Sequence of chain 1.F:
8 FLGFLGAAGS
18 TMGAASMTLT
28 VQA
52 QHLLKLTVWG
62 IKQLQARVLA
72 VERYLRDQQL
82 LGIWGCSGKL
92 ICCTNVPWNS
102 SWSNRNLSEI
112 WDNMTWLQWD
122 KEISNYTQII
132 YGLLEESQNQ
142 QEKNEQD

Binding-site contacts:
Ligand atom C1 contacts residue GLU110 of chain 1.F at 4.2 Å.
Ligand atom C5 contacts residue GLU110 of chain 1.F at 4.5 Å.
Ligand atom C5 contacts residue ASN107 of chain 1.F at 3.6 Å.
Ligand atom N2 contacts residue ASN107 of chain 1.F at 3.0 Å (h-bond).
Ligand atom C6 contacts residue GLU110 of chain 1.F at 4.2 Å.
Ligand atom C7 contacts residue ASN107 of chain 1.F at 4.1 Å.
Ligand atom C3 contacts residue ASN107 of chain 1.F at 3.7 Å.
Ligand atom C4 contacts residue ASN107 of chain 1.F at 4.1 Å.
Ligand atom C1 contacts residue ASN107 of chain 1.F at 1.4 Å.
Ligand atom O6 contacts residue ASN107 of chain 1.F at 4.5 Å.
Ligand atom O6 contacts residue GLU110 of chain 1.F at 2.9 Å (salt-bridge).
Ligand atom O5 contacts residue ASN107 of chain 1.F at 2.2 Å (h-bond).
Ligand atom O5 contacts residue GLU110 of chain 1.F at 3.9 Å.
Ligand atom C2 contacts residue ASN107 of chain 1.F at 2.4 Å.

A protein and the small-molecule ligand that binds it are described below.
Small molecule (SMILES): CC(=O)N[C@@H]1[C@@H](O)[C@H](O)[C@@H](CO)O[C@H]1O